The small molecule below binds the protein below.
Small molecule (SMILES): CC(=O)N[C@H]1[C@H](O[C@H]2[C@H](O)[C@@H](NC(C)=O)CO[C@@H]2CO)O[C@H](CO)[C@@H](O)[C@@H]1O

Sequence of chain 1.B:
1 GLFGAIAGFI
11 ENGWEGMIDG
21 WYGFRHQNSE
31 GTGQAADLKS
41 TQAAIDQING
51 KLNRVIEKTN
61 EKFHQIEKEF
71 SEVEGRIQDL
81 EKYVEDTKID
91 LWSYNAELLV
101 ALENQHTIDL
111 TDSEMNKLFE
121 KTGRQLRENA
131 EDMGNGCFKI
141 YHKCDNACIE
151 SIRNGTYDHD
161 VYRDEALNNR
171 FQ

Binding-site contacts:
Ligand atom C3 contacts residue VAL291 of chain 1.A at 4.3 Å (hydrophobic).
Ligand atom C5 contacts residue ASN292 of chain 1.A at 4.0 Å.
Ligand atom C8 contacts residue SER39 of chain 1.A at 3.5 Å.
Ligand atom O5 contacts residue ASN279 of chain 1.A at 2.4 Å (h-bond).
Ligand atom C7 contacts residue VAL291 of chain 1.A at 4.4 Å (hydrophobic).
Ligand atom C6 contacts residue GLU69 of chain 1.B at 4.5 Å.
Ligand atom C8 contacts residue GLU69 of chain 1.B at 3.5 Å.
Ligand atom O7 contacts residue LYS293 of chain 1.A at 4.2 Å.
Ligand atom N2 contacts residue ASN279 of chain 1.A at 3.1 Å (h-bond).
Ligand atom C1 contacts residue ASN279 of chain 1.A at 1.4 Å.
Ligand atom C7 contacts residue ASN279 of chain 1.A at 3.3 Å.
Ligand atom C1 contacts residue VAL291 of chain 1.A at 3.7 Å (hydrophobic).
Ligand atom C6 contacts residue ASN292 of chain 1.A at 3.9 Å.
Ligand atom O7 contacts residue ASN279 of chain 1.A at 3.0 Å (h-bond).
Ligand atom C8 contacts residue VAL291 of chain 1.A at 4.2 Å (hydrophobic).
Ligand atom C5 contacts residue ASN279 of chain 1.A at 3.6 Å.
Ligand atom C2 contacts residue VAL291 of chain 1.A at 4.1 Å (hydrophobic).
Ligand atom C2 contacts residue ASN279 of chain 1.A at 2.5 Å.
Ligand atom C1 contacts residue ASN292 of chain 1.A at 4.3 Å.
Ligand atom C4 contacts residue ASN279 of chain 1.A at 4.3 Å.
Ligand atom O5 contacts residue ASN292 of chain 1.A at 3.9 Å.
Ligand atom C3 contacts residue ASN279 of chain 1.A at 3.9 Å.
Ligand atom C8 contacts residue LYS293 of chain 1.A at 4.2 Å.
Ligand atom N2 contacts residue VAL291 of chain 1.A at 3.7 Å.

Sequence of chain 1.A:
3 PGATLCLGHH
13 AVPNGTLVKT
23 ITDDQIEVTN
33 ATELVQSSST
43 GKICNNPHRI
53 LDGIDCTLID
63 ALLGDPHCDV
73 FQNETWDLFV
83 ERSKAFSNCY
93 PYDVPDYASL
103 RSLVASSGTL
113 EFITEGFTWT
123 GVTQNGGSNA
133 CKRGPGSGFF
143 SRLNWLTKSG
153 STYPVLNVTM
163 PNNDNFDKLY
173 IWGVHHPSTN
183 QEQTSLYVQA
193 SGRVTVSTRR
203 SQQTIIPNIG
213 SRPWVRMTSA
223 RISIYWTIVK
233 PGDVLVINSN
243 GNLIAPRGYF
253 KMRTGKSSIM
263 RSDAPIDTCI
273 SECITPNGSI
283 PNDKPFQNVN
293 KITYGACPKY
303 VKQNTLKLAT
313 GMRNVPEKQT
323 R